Binding-site contacts:
Ligand atom CAK contacts residue THR677 of chain 1.A at 3.7 Å.
Ligand atom CAU contacts residue TYR441 of chain 1.A at 3.5 Å (hydrophobic).
Ligand atom FAG contacts residue TYR441 of chain 1.A at 3.8 Å.
Ligand atom CAN contacts residue GLU393 of chain 1.A at 3.5 Å.
Ligand atom OAD contacts residue SER645 of chain 1.A at 3.3 Å (h-bond).
Ligand atom CAS contacts residue TYR441 of chain 1.A at 3.4 Å (hydrophobic).
Ligand atom FAG contacts residue TYR723 of chain 1.A at 3.6 Å.
Ligand atom FAG contacts residue PRO469 of chain 1.A at 3.5 Å.
Ligand atom OAA contacts residue LEU470 of chain 1.A at 3.5 Å.
Ligand atom OAB contacts residue TYR441 of chain 1.A at 3.6 Å.
Ligand atom FAF contacts residue THR698 of chain 1.A at 3.1 Å.
Ligand atom CAJ contacts residue TYR723 of chain 1.A at 3.6 Å (hydrophobic).
Ligand atom NAP contacts residue THR471 of chain 1.A at 3.5 Å (h-bond).
Ligand atom CAZ contacts residue TYR723 of chain 1.A at 3.7 Å (hydrophobic).
Ligand atom CAT contacts residue THR471 of chain 1.A at 3.3 Å.
Ligand atom CAT contacts residue PRO469 of chain 1.A at 3.7 Å (hydrophobic).
Ligand atom OAA contacts residue THR471 of chain 1.A at 2.9 Å (h-bond).
Ligand atom PBA contacts residue SER645 of chain 1.A at 3.7 Å.
Ligand atom NAY contacts residue TYR441 of chain 1.A at 3.4 Å.
Ligand atom CAV contacts residue TYR441 of chain 1.A at 3.3 Å (hydrophobic).
Ligand atom OAA contacts residue ARG476 of chain 1.A at 2.8 Å (salt-bridge).
Ligand atom CAR contacts residue TYR441 of chain 1.A at 3.8 Å (hydrophobic).
Ligand atom FAF contacts residue TYR723 of chain 1.A at 3.1 Å.
Ligand atom CAJ contacts residue TYR441 of chain 1.A at 3.3 Å (hydrophobic).
Ligand atom CAI contacts residue TYR441 of chain 1.A at 3.7 Å (hydrophobic).
Ligand atom NAP contacts residue PRO469 of chain 1.A at 2.7 Å (h-bond).
Ligand atom OAB contacts residue ARG476 of chain 1.A at 2.9 Å (salt-bridge).
Ligand atom CAV contacts residue PRO469 of chain 1.A at 3.5 Å (hydrophobic).
Ligand atom CAT contacts residue TYR441 of chain 1.A at 3.4 Å (hydrophobic).
Ligand atom OAD contacts residue GLY644 of chain 1.A at 3.5 Å.
Ligand atom FAH contacts residue GLU393 of chain 1.A at 3.3 Å.
Ligand atom CAW contacts residue TYR441 of chain 1.A at 3.3 Å (hydrophobic).
Ligand atom OAC contacts residue SER645 of chain 1.A at 2.8 Å (h-bond).
Ligand atom OAQ contacts residue THR677 of chain 1.A at 2.7 Å (h-bond).
Ligand atom NAP contacts residue TYR441 of chain 1.A at 3.4 Å.
Ligand atom OAE contacts residue SER645 of chain 1.A at 3.5 Å (h-bond).
Ligand atom OAA contacts residue TYR441 of chain 1.A at 3.7 Å.
Ligand atom FAG contacts residue TYR396 of chain 1.A at 3.6 Å.
Ligand atom CAJ contacts residue PRO469 of chain 1.A at 3.5 Å (hydrophobic).
Ligand atom CAL contacts residue THR677 of chain 1.A at 3.1 Å.

A small-molecule ligand and the protein it binds are described below.
Small molecule (SMILES): O=c1[nH]c2cc(C(F)(F)F)c(N3CCOCC3)cc2n(CP(=O)(O)O)c1=O

Sequence of chain 1.A:
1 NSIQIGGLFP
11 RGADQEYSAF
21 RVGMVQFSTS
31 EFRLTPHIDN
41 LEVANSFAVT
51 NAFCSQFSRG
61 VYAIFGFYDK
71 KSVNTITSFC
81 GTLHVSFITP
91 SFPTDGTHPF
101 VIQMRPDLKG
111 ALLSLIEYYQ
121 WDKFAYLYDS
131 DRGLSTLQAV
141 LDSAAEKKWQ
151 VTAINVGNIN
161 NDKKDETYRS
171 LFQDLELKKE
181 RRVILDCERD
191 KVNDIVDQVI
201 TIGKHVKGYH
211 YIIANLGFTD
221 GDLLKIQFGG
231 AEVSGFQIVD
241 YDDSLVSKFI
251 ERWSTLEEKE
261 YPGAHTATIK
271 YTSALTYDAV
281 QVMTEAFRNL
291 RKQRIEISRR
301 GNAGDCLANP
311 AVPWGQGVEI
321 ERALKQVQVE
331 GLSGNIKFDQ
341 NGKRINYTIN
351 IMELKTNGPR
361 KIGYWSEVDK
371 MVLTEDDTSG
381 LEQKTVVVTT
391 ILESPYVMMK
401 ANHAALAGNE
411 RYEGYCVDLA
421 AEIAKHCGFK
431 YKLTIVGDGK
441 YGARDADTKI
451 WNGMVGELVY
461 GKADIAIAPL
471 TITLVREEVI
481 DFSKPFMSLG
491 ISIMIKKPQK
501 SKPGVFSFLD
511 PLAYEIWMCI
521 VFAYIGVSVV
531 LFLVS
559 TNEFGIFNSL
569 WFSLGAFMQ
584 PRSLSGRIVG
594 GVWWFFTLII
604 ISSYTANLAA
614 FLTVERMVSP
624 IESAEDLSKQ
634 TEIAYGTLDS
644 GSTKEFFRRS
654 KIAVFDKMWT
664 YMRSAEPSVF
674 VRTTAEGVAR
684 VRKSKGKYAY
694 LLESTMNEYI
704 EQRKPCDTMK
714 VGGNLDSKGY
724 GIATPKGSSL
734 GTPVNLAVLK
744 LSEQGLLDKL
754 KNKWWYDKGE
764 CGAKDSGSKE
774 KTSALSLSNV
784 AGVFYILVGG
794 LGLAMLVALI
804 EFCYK